Sequence of chain 1.D:
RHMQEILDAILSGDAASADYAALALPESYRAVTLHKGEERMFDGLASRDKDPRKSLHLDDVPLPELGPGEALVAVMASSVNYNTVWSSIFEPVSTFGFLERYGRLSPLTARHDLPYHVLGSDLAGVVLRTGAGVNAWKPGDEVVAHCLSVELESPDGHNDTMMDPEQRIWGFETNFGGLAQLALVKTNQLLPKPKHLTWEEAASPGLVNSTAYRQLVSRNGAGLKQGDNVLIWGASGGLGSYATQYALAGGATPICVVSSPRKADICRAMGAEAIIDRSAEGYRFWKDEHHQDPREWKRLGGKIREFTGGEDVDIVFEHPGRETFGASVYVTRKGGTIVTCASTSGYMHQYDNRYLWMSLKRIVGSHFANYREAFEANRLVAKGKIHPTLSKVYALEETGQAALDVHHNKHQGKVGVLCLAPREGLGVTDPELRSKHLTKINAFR

Binding-site contacts:
Ligand atom C1 contacts residue ILE277 of chain 1.D at 3.9 Å (hydrophobic).
Ligand atom C3 contacts residue ALA266 of chain 1.D at 3.8 Å (hydrophobic).
Ligand atom C1 contacts residue ALA266 of chain 1.D at 4.4 Å (hydrophobic).
Ligand atom N5 contacts residue ILE277 of chain 1.D at 3.0 Å (h-bond).
Ligand atom C2 contacts residue ALA266 of chain 1.D at 3.9 Å (hydrophobic).
Ligand atom C3 contacts residue ARG270 of chain 1.D at 4.2 Å.
Ligand atom C2 contacts residue ARG270 of chain 1.D at 2.9 Å.
Ligand atom C4 contacts residue ILE277 of chain 1.D at 3.8 Å (hydrophobic).
Ligand atom C1 contacts residue ARG270 of chain 1.D at 2.9 Å.
Ligand atom N5 contacts residue ARG270 of chain 1.D at 4.3 Å.
Ligand atom C4 contacts residue ALA266 of chain 1.D at 4.0 Å (hydrophobic).
Ligand atom C4 contacts residue ASP279 of chain 1.D at 4.3 Å.

This protein binds this small molecule.
Small molecule (SMILES): C1CCNC1